Sequence of chain 1.A:
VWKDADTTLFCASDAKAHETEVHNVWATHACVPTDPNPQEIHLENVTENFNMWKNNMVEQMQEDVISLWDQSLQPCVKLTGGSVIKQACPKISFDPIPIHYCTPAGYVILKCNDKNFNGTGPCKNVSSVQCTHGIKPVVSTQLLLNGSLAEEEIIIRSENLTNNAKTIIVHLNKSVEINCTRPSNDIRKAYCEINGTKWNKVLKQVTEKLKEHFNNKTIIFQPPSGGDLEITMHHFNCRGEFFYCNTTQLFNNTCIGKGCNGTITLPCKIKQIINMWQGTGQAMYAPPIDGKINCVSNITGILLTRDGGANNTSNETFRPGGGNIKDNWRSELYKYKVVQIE

Sequence of chain 1.C:
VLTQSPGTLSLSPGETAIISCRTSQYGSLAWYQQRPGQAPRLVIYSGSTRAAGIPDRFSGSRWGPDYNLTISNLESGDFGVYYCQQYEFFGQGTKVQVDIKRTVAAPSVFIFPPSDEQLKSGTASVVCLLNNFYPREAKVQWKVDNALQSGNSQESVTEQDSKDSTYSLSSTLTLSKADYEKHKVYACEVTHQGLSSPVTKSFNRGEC

Binding-site contacts:
Ligand atom O5 contacts residue ASN160 of chain 1.A at 2.2 Å (h-bond).
Ligand atom N2 contacts residue GLU159 of chain 1.A at 3.8 Å.
Ligand atom C3 contacts residue ASN160 of chain 1.A at 3.8 Å.
Ligand atom O7 contacts residue ASN160 of chain 1.A at 4.0 Å.
Ligand atom C2 contacts residue ASN160 of chain 1.A at 2.5 Å.
Ligand atom C6 contacts residue TYR89 of chain 1.C at 4.1 Å (hydrophobic).
Ligand atom O7 contacts residue GLU159 of chain 1.A at 3.5 Å (salt-bridge).
Ligand atom C8 contacts residue THR120 of chain 1.A at 4.0 Å.
Ligand atom O6 contacts residue TYR108 of chain 1.B at 4.0 Å.
Ligand atom C5 contacts residue TYR28 of chain 1.C at 3.6 Å (hydrophobic).
Ligand atom N2 contacts residue ASN160 of chain 1.A at 3.1 Å (h-bond).
Ligand atom C7 contacts residue GLU159 of chain 1.A at 3.4 Å.
Ligand atom O6 contacts residue TYR89 of chain 1.C at 2.8 Å (h-bond).
Ligand atom C3 contacts residue TYR28 of chain 1.C at 3.2 Å (hydrophobic).
Ligand atom O5 contacts residue TYR28 of chain 1.C at 3.9 Å.
Ligand atom C6 contacts residue GLY29 of chain 1.C at 4.0 Å.
Ligand atom C8 contacts residue GLU159 of chain 1.A at 3.7 Å.
Ligand atom O6 contacts residue SER30 of chain 1.C at 3.7 Å.
Ligand atom O3 contacts residue TYR28 of chain 1.C at 4.0 Å.
Ligand atom C1 contacts residue TYR28 of chain 1.C at 3.6 Å (hydrophobic).
Ligand atom C1 contacts residue GLU159 of chain 1.A at 4.2 Å.
Ligand atom O4 contacts residue TYR28 of chain 1.C at 3.6 Å.
Ligand atom C2 contacts residue GLU159 of chain 1.A at 4.3 Å.
Ligand atom C4 contacts residue ASN160 of chain 1.A at 4.1 Å.
Ligand atom C1 contacts residue ASN160 of chain 1.A at 1.4 Å.
Ligand atom O6 contacts residue GLY29 of chain 1.C at 3.6 Å.
Ligand atom C4 contacts residue TYR28 of chain 1.C at 3.7 Å (hydrophobic).
Ligand atom C7 contacts residue ASN160 of chain 1.A at 3.8 Å.
Ligand atom N2 contacts residue TYR28 of chain 1.C at 4.2 Å.
Ligand atom O6 contacts residue ASN160 of chain 1.A at 4.4 Å.
Ligand atom O5 contacts residue TYR89 of chain 1.C at 4.0 Å.
Ligand atom C6 contacts residue SER30 of chain 1.C at 3.9 Å.
Ligand atom C5 contacts residue ASN160 of chain 1.A at 3.5 Å.
Ligand atom C2 contacts residue TYR28 of chain 1.C at 4.0 Å (hydrophobic).

Sequence of chain 1.B:
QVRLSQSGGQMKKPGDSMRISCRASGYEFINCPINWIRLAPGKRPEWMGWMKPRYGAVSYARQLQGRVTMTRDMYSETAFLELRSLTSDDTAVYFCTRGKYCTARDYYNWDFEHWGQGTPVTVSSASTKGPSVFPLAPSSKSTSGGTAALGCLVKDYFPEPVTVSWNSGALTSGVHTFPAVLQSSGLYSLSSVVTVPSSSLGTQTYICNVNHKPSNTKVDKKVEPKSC

This small molecule binds to this protein.
Small molecule (SMILES): CC(=O)N[C@@H]1[C@@H](O)[C@H](O)[C@@H](CO)O[C@H]1O